Binding-site contacts:
Ligand atom C31 contacts residue THR1 of chain 1.Y at 3.5 Å.
Ligand atom N17 contacts residue ASP124 of chain 1.Z at 2.8 Å (salt-bridge).
Ligand atom O19 contacts residue GLN22 of chain 1.Y at 3.6 Å.
Ligand atom C13 contacts residue ASP124 of chain 1.Z at 3.5 Å.
Ligand atom C06 contacts residue THR21 of chain 1.Y at 3.4 Å.
Ligand atom O24 contacts residue ALA125 of chain 1.Z at 3.4 Å (h-bond).
Ligand atom C35 contacts residue ALA49 of chain 1.Y at 3.5 Å (hydrophobic).
Ligand atom N03 contacts residue THR21 of chain 1.Y at 2.7 Å (h-bond).
Ligand atom C01 contacts residue CIT1 of chain 1.LB at 3.3 Å.
Ligand atom C07 contacts residue ASP124 of chain 1.Z at 3.4 Å.
Ligand atom C08 contacts residue SER20 of chain 1.Y at 3.2 Å.
Ligand atom N10 contacts residue SER20 of chain 1.Y at 3.5 Å (h-bond).
Ligand atom F37 contacts residue SER20 of chain 1.Y at 3.6 Å.
Ligand atom C16 contacts residue SER20 of chain 1.Y at 3.1 Å.
Ligand atom C08 contacts residue SER27 of chain 1.Y at 3.3 Å.
Ligand atom O27 contacts residue SER20 of chain 1.Y at 3.5 Å.
Ligand atom N28 contacts residue CIT1 of chain 1.LB at 3.5 Å (h-bond).
Ligand atom F37 contacts residue ALA49 of chain 1.Y at 3.2 Å.
Ligand atom O09 contacts residue SER27 of chain 1.Y at 2.8 Å (h-bond).
Ligand atom O27 contacts residue THR21 of chain 1.Y at 2.9 Å (h-bond).
Ligand atom C22 contacts residue ALA126 of chain 1.Z at 3.6 Å (hydrophobic).
Ligand atom C29 contacts residue CIT1 of chain 1.LB at 3.3 Å.
Ligand atom N25 contacts residue ASP124 of chain 1.Z at 3.5 Å.
Ligand atom C04 contacts residue THR21 of chain 1.Y at 3.5 Å.
Ligand atom C36 contacts residue ALA49 of chain 1.Y at 3.4 Å (hydrophobic).
Ligand atom C23 contacts residue ALA126 of chain 1.Z at 3.5 Å (hydrophobic).
Ligand atom F34 contacts residue ALA52 of chain 1.Y at 3.4 Å.
Ligand atom C13 contacts residue GLY128 of chain 1.Z at 3.3 Å.
Ligand atom C08 contacts residue GLN22 of chain 1.Y at 3.5 Å.
Ligand atom F34 contacts residue ARG32 of chain 1.Y at 3.5 Å.
Ligand atom C32 contacts residue ALA52 of chain 1.Y at 3.5 Å (hydrophobic).
Ligand atom O24 contacts residue ALA126 of chain 1.Z at 3.5 Å (h-bond).
Ligand atom C07 contacts residue SER20 of chain 1.Y at 3.3 Å.
Ligand atom O05 contacts residue ALA49 of chain 1.Y at 3.0 Å (h-bond).
Ligand atom N28 contacts residue GLY47 of chain 1.Y at 2.8 Å (h-bond).
Ligand atom F34 contacts residue VAL53 of chain 1.Y at 3.4 Å.
Ligand atom C32 contacts residue ILE45 of chain 1.Y at 3.2 Å (hydrophobic).
Ligand atom C29 contacts residue THR1 of chain 1.Y at 3.2 Å.
Ligand atom O09 contacts residue GLN22 of chain 1.Y at 2.5 Å (h-bond).
Ligand atom C14 contacts residue TRP129 of chain 1.Z at 3.5 Å (hydrophobic).

Sequence of chain 1.Y:
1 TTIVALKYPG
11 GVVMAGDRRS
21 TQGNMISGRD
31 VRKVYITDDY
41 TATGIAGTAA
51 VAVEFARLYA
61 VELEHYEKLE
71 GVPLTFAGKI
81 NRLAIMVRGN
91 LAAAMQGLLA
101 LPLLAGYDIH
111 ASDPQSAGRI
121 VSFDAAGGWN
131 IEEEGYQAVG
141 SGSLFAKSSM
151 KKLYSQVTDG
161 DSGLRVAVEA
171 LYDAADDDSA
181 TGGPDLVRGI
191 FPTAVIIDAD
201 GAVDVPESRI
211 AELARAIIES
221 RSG

The small molecule below binds the protein below.
Small molecule (SMILES): Cc1cc(C(=O)N[C@@H](CC(=O)N2CCCC[C@@H]2C)C(=O)N[C@@H](C)C(=O)NCc2ccc(F)cc2F)no1

Sequence of chain 1.Z:
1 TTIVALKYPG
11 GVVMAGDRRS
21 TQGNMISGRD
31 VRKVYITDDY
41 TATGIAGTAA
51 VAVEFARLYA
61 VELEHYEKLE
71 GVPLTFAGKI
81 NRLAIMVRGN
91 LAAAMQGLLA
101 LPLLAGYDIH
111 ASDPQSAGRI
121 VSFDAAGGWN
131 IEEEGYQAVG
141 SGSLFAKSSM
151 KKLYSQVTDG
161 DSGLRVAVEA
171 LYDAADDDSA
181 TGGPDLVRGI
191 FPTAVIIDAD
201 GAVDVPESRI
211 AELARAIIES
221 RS